This protein binds this small molecule.
Small molecule (SMILES): CC(=O)N[C@@H]1[C@@H](O)[C@H](O)[C@@H](CO)O[C@H]1O

Sequence of chain 1.F:
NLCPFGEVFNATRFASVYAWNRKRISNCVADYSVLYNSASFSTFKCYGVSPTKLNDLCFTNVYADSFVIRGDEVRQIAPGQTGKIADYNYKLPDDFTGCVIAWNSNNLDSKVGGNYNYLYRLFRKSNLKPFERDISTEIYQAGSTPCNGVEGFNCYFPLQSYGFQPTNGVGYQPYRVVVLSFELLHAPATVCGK

Binding-site contacts:
Ligand atom C7 contacts residue GLY16 of chain 1.F at 3.9 Å.
Ligand atom C7 contacts residue VAL44 of chain 1.F at 4.1 Å (hydrophobic).
Ligand atom C7 contacts residue ASN20 of chain 1.F at 4.1 Å.
Ligand atom C3 contacts residue VAL44 of chain 1.F at 4.4 Å (hydrophobic).
Ligand atom O5 contacts residue ASN20 of chain 1.F at 2.2 Å (h-bond).
Ligand atom C3 contacts residue ASN20 of chain 1.F at 3.7 Å.
Ligand atom N2 contacts residue ASN20 of chain 1.F at 3.0 Å (h-bond).
Ligand atom C8 contacts residue PHE15 of chain 1.F at 3.5 Å (hydrophobic).
Ligand atom O7 contacts residue VAL44 of chain 1.F at 3.9 Å.
Ligand atom C8 contacts residue GLY16 of chain 1.F at 3.6 Å.
Ligand atom C8 contacts residue PHE19 of chain 1.F at 4.0 Å (hydrophobic).
Ligand atom C1 contacts residue ASN20 of chain 1.F at 1.4 Å.
Ligand atom O7 contacts residue GLY16 of chain 1.F at 4.2 Å.
Ligand atom N2 contacts residue GLY16 of chain 1.F at 4.0 Å.
Ligand atom C8 contacts residue LEU45 of chain 1.F at 4.0 Å (hydrophobic).
Ligand atom C5 contacts residue ASN20 of chain 1.F at 3.5 Å.
Ligand atom C2 contacts residue ASN20 of chain 1.F at 2.4 Å.
Ligand atom C8 contacts residue VAL44 of chain 1.F at 4.4 Å (hydrophobic).
Ligand atom C7 contacts residue PHE15 of chain 1.F at 4.2 Å (hydrophobic).
Ligand atom O3 contacts residue VAL44 of chain 1.F at 3.4 Å.
Ligand atom C4 contacts residue ASN20 of chain 1.F at 4.1 Å.